Binding-site contacts:
Ligand atom CAD contacts residue PCW1 of chain 1.BA at 3.7 Å.
Ligand atom CAB contacts residue ILE564 of chain 1.C at 3.9 Å (hydrophobic).
Ligand atom CAA contacts residue MET497 of chain 1.B at 3.6 Å (hydrophobic).
Ligand atom CAI contacts residue ALA560 of chain 1.C at 4.2 Å (hydrophobic).
Ligand atom CAK contacts residue ALA560 of chain 1.C at 3.7 Å (hydrophobic).
Ligand atom CAS contacts residue PCW1 of chain 1.BA at 4.2 Å.
Ligand atom CAI contacts residue SER556 of chain 1.C at 3.8 Å.
Ligand atom CAL contacts residue PCW1 of chain 1.BA at 4.0 Å.
Ligand atom OAW contacts residue SER556 of chain 1.C at 4.0 Å.
Ligand atom CAE contacts residue PCW1 of chain 1.BA at 3.7 Å.
Ligand atom CAT contacts residue PRO527 of chain 1.B at 4.0 Å (hydrophobic).
Ligand atom CAB contacts residue LEU568 of chain 1.C at 3.9 Å (hydrophobic).
Ligand atom CAY contacts residue PHE553 of chain 1.C at 3.8 Å (hydrophobic).
Ligand atom OAH contacts residue PCW1 of chain 1.MA at 3.8 Å.
Ligand atom CAP contacts residue ILE564 of chain 1.C at 3.9 Å (hydrophobic).
Ligand atom CAM contacts residue PCW1 of chain 1.BA at 3.9 Å.
Ligand atom CBC contacts residue SER556 of chain 1.C at 4.1 Å.
Ligand atom OAH contacts residue PHE553 of chain 1.C at 4.1 Å.
Ligand atom OAF contacts residue PHE553 of chain 1.C at 3.6 Å.
Ligand atom CAX contacts residue PHE553 of chain 1.C at 3.8 Å (hydrophobic).
Ligand atom OAG contacts residue PHE553 of chain 1.C at 3.2 Å.
Ligand atom CAR contacts residue PHE531 of chain 1.B at 4.0 Å (hydrophobic).
Ligand atom CAB contacts residue LEU490 of chain 1.B at 3.9 Å (hydrophobic).
Ligand atom CAC contacts residue ILE501 of chain 1.B at 4.0 Å (hydrophobic).
Ligand atom CAL contacts residue PRO527 of chain 1.B at 3.8 Å (hydrophobic).
Ligand atom CBA contacts residue MET497 of chain 1.B at 3.5 Å (hydrophobic).
Ligand atom OAG contacts residue SER556 of chain 1.C at 3.5 Å.
Ligand atom CAR contacts residue PRO527 of chain 1.B at 3.3 Å (hydrophobic).
Ligand atom CBE contacts residue PHE534 of chain 1.B at 4.1 Å (hydrophobic).
Ligand atom CAM contacts residue PHE553 of chain 1.C at 3.6 Å (hydrophobic).
Ligand atom CAC contacts residue ALA498 of chain 1.B at 3.9 Å (hydrophobic).
Ligand atom CAA contacts residue LEU538 of chain 1.B at 3.9 Å (hydrophobic).
Ligand atom OAH contacts residue PCW1 of chain 1.BA at 3.4 Å.
Ligand atom CAE contacts residue PCW1 of chain 1.MA at 4.2 Å.
Ligand atom CAT contacts residue PHE531 of chain 1.B at 3.8 Å (hydrophobic).
Ligand atom CAN contacts residue ILE564 of chain 1.C at 4.2 Å (hydrophobic).
Ligand atom CAY contacts residue SER556 of chain 1.C at 4.2 Å.
Ligand atom CAA contacts residue PHE534 of chain 1.B at 3.6 Å (hydrophobic).
Ligand atom CAN contacts residue CYS494 of chain 1.B at 4.0 Å (hydrophobic).
Ligand atom CAJ contacts residue CYS494 of chain 1.B at 3.8 Å (hydrophobic).

Sequence of chain 1.C:
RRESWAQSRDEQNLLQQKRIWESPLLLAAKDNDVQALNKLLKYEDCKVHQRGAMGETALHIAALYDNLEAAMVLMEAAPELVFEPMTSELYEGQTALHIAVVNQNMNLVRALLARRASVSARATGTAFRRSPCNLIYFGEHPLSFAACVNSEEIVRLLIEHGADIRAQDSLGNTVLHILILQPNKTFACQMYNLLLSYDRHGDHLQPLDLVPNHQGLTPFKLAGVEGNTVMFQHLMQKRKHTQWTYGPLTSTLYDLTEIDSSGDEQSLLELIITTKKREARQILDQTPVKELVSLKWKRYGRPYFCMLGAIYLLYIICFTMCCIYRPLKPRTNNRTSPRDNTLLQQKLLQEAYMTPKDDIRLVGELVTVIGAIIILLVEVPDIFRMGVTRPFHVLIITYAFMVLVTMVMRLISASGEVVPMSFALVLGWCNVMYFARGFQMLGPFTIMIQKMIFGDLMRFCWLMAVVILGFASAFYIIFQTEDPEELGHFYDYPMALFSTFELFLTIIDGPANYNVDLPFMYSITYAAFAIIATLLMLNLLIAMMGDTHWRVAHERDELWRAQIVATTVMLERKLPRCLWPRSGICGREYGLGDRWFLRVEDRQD

This small molecule binds to this protein.
Small molecule (SMILES): CC(C)CCC[C@@H](C)[C@H]1CC[C@H]2[C@@H]3CC=C4C[C@@H](OC(=O)CCC(=O)O)CC[C@]4(C)[C@H]3CC[C@]12C

Sequence of chain 1.B:
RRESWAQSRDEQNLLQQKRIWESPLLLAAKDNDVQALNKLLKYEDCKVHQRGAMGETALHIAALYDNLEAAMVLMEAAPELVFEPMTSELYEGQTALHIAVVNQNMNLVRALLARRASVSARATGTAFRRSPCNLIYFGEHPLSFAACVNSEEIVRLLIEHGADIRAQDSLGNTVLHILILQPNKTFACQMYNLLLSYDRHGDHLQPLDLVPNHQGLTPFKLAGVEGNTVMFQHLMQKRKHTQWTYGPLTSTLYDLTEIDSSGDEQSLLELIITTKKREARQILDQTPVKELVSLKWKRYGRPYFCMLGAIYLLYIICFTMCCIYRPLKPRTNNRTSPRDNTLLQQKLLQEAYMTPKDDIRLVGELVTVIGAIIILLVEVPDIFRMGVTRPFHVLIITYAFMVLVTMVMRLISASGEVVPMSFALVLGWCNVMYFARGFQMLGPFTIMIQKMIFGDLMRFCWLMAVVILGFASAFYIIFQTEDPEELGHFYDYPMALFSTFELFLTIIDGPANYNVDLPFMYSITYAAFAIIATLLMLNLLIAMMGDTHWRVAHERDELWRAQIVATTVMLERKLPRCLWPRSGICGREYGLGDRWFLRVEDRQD